Binding-site contacts:
Ligand atom C7 contacts residue PHE399 of chain 1.D at 3.8 Å (hydrophobic).
Ligand atom C9 contacts residue PHE399 of chain 1.D at 3.7 Å (hydrophobic).
Ligand atom C21 contacts residue GLU20 of chain 1.C at 3.7 Å.
Ligand atom C10 contacts residue PHE399 of chain 1.D at 3.7 Å (hydrophobic).
Ligand atom F1 contacts residue LEU64 of chain 1.C at 3.5 Å.
Ligand atom C35 contacts residue LYS63 of chain 1.C at 3.3 Å.
Ligand atom C3 contacts residue PRO465 of chain 1.D at 3.7 Å (hydrophobic).
Ligand atom C16 contacts residue TYR112 of chain 1.C at 3.3 Å (hydrophobic).
Ligand atom CL2 contacts residue LEU402 of chain 1.D at 3.4 Å.
Ligand atom CL1 contacts residue HIS464 of chain 1.D at 3.7 Å.
Ligand atom N2 contacts residue GLU470 of chain 1.D at 3.8 Å.
Ligand atom C12 contacts residue GLU470 of chain 1.D at 3.5 Å.
Ligand atom C5 contacts residue SER467 of chain 1.D at 3.8 Å.
Ligand atom O3 contacts residue LEU402 of chain 1.D at 3.1 Å (h-bond).
Ligand atom F1 contacts residue LEU402 of chain 1.D at 3.5 Å.
Ligand atom C4 contacts residue PRO465 of chain 1.D at 4.0 Å (hydrophobic).
Ligand atom C23 contacts residue TRP23 of chain 1.C at 3.6 Å (hydrophobic).
Ligand atom C2 contacts residue PRO465 of chain 1.D at 4.0 Å (hydrophobic).
Ligand atom N1 contacts residue PHE399 of chain 1.D at 3.8 Å.
Ligand atom F1 contacts residue VAL60 of chain 1.C at 3.4 Å.
Ligand atom O3 contacts residue PRO401 of chain 1.D at 3.5 Å.
Ligand atom C9 contacts residue LEU402 of chain 1.D at 3.8 Å (hydrophobic).
Ligand atom C25 contacts residue ILE108 of chain 1.C at 3.9 Å (hydrophobic).
Ligand atom C17 contacts residue TYR112 of chain 1.C at 3.7 Å (hydrophobic).
Ligand atom C34 contacts residue LYS63 of chain 1.C at 3.7 Å.
Ligand atom C22 contacts residue TRP23 of chain 1.C at 3.6 Å (hydrophobic).
Ligand atom C6 contacts residue THR466 of chain 1.D at 3.9 Å.
Ligand atom C12 contacts residue PHE399 of chain 1.D at 3.7 Å (hydrophobic).
Ligand atom C21 contacts residue LEU19 of chain 1.C at 3.6 Å (hydrophobic).
Ligand atom C8 contacts residue PHE399 of chain 1.D at 3.5 Å (hydrophobic).
Ligand atom O2 contacts residue PHE399 of chain 1.D at 3.5 Å.
Ligand atom C5 contacts residue THR466 of chain 1.D at 3.4 Å.
Ligand atom C18 contacts residue TYR112 of chain 1.C at 3.4 Å (hydrophobic).
Ligand atom C11 contacts residue PHE399 of chain 1.D at 3.6 Å (hydrophobic).
Ligand atom CL1 contacts residue VAL60 of chain 1.C at 3.5 Å.
Ligand atom C22 contacts residue LEU19 of chain 1.C at 3.4 Å (hydrophobic).
Ligand atom C6 contacts residue SER467 of chain 1.D at 3.5 Å.
Ligand atom C20 contacts residue TYR112 of chain 1.C at 3.1 Å (hydrophobic).
Ligand atom C9 contacts residue THR400 of chain 1.D at 3.6 Å.
Ligand atom C19 contacts residue TYR112 of chain 1.C at 3.5 Å (hydrophobic).

Sequence of chain 1.C:
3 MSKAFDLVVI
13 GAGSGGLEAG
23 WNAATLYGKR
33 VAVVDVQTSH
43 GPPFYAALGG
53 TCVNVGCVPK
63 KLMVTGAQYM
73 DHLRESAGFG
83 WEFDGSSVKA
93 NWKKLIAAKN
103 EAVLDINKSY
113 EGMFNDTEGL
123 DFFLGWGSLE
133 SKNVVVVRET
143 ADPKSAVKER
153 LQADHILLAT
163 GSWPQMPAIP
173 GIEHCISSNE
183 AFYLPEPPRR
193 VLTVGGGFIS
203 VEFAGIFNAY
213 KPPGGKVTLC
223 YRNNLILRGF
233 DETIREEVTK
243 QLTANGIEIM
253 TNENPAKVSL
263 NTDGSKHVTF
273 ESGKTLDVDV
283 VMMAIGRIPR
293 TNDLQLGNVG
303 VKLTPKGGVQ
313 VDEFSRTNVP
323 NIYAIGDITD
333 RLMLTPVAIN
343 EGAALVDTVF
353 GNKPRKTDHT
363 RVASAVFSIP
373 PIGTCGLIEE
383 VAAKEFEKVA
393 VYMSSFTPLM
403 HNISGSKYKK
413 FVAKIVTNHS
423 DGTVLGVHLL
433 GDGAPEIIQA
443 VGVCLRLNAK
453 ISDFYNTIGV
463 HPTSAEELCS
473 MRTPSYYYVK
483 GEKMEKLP

A protein and the small-molecule ligand that binds it are described below.
Small molecule (SMILES): O=C(NCCc1ccc(F)cc1)c1ccc(CNC(=O)N2CC[N+](CCCc3ccccc3)(Cc3ccc(Cl)c(Cl)c3)CC2)o1

Sequence of chain 1.D:
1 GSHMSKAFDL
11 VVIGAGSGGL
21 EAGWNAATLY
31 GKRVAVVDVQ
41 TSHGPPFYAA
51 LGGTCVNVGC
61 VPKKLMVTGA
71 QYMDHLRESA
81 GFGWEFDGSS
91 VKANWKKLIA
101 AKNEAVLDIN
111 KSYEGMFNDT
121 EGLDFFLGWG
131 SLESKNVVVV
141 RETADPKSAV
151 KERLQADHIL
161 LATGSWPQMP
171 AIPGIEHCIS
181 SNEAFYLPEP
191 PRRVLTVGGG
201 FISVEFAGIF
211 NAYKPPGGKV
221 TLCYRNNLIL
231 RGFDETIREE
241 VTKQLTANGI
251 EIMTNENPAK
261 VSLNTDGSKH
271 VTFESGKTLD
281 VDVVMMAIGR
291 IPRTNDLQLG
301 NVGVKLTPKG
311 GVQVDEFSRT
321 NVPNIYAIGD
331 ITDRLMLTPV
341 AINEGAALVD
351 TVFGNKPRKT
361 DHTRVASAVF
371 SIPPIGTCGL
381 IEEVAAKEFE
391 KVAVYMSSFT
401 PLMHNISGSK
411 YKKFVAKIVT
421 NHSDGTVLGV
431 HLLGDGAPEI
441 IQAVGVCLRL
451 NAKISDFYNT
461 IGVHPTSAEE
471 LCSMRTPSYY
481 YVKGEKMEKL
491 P